Binding-site contacts:
Ligand atom C6 contacts residue LEU236 of chain 1.C at 4.0 Å (hydrophobic).
Ligand atom O4 contacts residue GLY145 of chain 1.C at 3.7 Å.
Ligand atom C7 contacts residue TRP163 of chain 1.C at 3.8 Å (hydrophobic).
Ligand atom O9 contacts residue HIS193 of chain 1.C at 3.4 Å (h-bond).
Ligand atom C9 contacts residue TYR106 of chain 1.C at 4.2 Å (hydrophobic).
Ligand atom C8 contacts residue TYR106 of chain 1.C at 3.9 Å (hydrophobic).
Ligand atom C11 contacts residue LEU204 of chain 1.C at 3.6 Å (hydrophobic).
Ligand atom O3 contacts residue GLY235 of chain 1.C at 3.8 Å.
Ligand atom C10 contacts residue LEU204 of chain 1.C at 3.8 Å (hydrophobic).
Ligand atom O9 contacts residue SER238 of chain 1.C at 3.1 Å (h-bond).
Ligand atom C8 contacts residue LEU236 of chain 1.C at 4.0 Å (hydrophobic).
Ligand atom O1A contacts residue SER146 of chain 1.C at 2.7 Å (h-bond).
Ligand atom O8 contacts residue TYR106 of chain 1.C at 2.6 Å (h-bond).
Ligand atom O10 contacts residue LEU204 of chain 1.C at 3.2 Å.
Ligand atom C11 contacts residue GLY144 of chain 1.C at 3.9 Å.
Ligand atom C5 contacts residue GLY145 of chain 1.C at 3.6 Å.
Ligand atom O1B contacts residue GLN147 of chain 1.C at 2.5 Å (h-bond).
Ligand atom C4 contacts residue GLY235 of chain 1.C at 3.8 Å.
Ligand atom C1 contacts residue SER146 of chain 1.C at 3.1 Å.
Ligand atom O4 contacts residue LEU236 of chain 1.C at 3.3 Å.
Ligand atom C9 contacts residue LEU204 of chain 1.C at 4.0 Å (hydrophobic).
Ligand atom C4 contacts residue GLY145 of chain 1.C at 3.3 Å.
Ligand atom O1B contacts residue SER146 of chain 1.C at 2.7 Å (h-bond).
Ligand atom O4 contacts residue GLY235 of chain 1.C at 3.6 Å (h-bond).
Ligand atom O3 contacts residue LYS232 of chain 1.C at 2.9 Å (salt-bridge).
Ligand atom C6 contacts residue GLY145 of chain 1.C at 4.0 Å.
Ligand atom O9 contacts residue TYR106 of chain 1.C at 3.3 Å (h-bond).
Ligand atom C1 contacts residue GLN147 of chain 1.C at 3.7 Å.
Ligand atom O7 contacts residue LEU204 of chain 1.C at 3.8 Å.
Ligand atom C11 contacts residue TRP163 of chain 1.C at 4.1 Å (hydrophobic).
Ligand atom C10 contacts residue GLY145 of chain 1.C at 4.1 Å.
Ligand atom O8 contacts residue TRP163 of chain 1.C at 3.7 Å.
Ligand atom C9 contacts residue GLU200 of chain 1.C at 3.1 Å.
Ligand atom C11 contacts residue THR165 of chain 1.C at 4.0 Å.
Ligand atom N5 contacts residue TRP163 of chain 1.C at 4.2 Å.
Ligand atom O8 contacts residue LEU236 of chain 1.C at 3.4 Å.
Ligand atom N5 contacts residue GLY145 of chain 1.C at 3.0 Å (h-bond).
Ligand atom O1A contacts residue LEU236 of chain 1.C at 3.5 Å.
Ligand atom O9 contacts residue GLU200 of chain 1.C at 2.4 Å (salt-bridge).
Ligand atom O8 contacts residue SER238 of chain 1.C at 3.9 Å.

Sequence of chain 1.C:
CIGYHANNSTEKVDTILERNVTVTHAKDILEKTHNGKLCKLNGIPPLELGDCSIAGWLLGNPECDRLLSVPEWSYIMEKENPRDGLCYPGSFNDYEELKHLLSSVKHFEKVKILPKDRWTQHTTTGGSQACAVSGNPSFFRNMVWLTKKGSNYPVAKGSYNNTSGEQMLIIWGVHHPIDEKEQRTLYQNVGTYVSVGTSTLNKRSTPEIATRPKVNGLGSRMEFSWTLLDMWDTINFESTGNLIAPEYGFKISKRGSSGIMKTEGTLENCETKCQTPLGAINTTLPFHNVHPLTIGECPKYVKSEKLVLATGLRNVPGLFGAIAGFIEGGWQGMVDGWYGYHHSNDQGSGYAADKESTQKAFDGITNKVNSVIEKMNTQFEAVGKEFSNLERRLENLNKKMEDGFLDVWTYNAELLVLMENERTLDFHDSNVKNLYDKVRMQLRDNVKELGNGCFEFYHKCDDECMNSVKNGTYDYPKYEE

The protein below binds the small molecule below.
Small molecule (SMILES): CC(=O)N[C@H]1[C@H]([C@H](O)[C@H](O)CO)O[C@@](OC[C@H]2O[C@@H](O)[C@H](O)[C@@H](O)[C@H]2O)(C(=O)O)C[C@@H]1O